Sequence of chain 1.A:
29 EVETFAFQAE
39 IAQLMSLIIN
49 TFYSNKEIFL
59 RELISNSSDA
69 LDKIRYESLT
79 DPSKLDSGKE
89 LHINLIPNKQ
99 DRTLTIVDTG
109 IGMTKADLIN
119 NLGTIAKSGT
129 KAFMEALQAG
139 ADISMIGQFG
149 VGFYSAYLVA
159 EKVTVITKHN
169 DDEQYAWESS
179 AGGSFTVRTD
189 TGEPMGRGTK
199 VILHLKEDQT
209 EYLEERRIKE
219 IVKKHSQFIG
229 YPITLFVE

The protein below binds the small molecule below.
Small molecule (SMILES): Cc1n[nH]c(-c2ccco2)c1CCCCN(C)c1ncnc2nc[nH]c12

Binding-site contacts:
Ligand atom N18 contacts residue LEU120 of chain 1.A at 3.7 Å.
Ligand atom C21 contacts residue TRP175 of chain 1.A at 3.6 Å (hydrophobic).
Ligand atom C24 contacts residue PHE151 of chain 1.A at 3.9 Å (hydrophobic).
Ligand atom C26 contacts residue LEU120 of chain 1.A at 3.7 Å (hydrophobic).
Ligand atom N18 contacts residue TYR152 of chain 1.A at 3.4 Å (h-bond).
Ligand atom N9 contacts residue THR197 of chain 1.A at 3.6 Å.
Ligand atom C20 contacts residue LEU120 of chain 1.A at 3.8 Å (hydrophobic).
Ligand atom O23 contacts residue TYR152 of chain 1.A at 3.9 Å.
Ligand atom O23 contacts residue PHE151 of chain 1.A at 3.3 Å.
Ligand atom C24 contacts residue GLY148 of chain 1.A at 3.5 Å.
Ligand atom C8 contacts residue ASP106 of chain 1.A at 3.4 Å.
Ligand atom N10 contacts residue MET111 of chain 1.A at 4.0 Å.
Ligand atom C5 contacts residue ALA68 of chain 1.A at 3.6 Å (hydrophobic).
Ligand atom N4 contacts residue THR197 of chain 1.A at 3.4 Å (h-bond).
Ligand atom C21 contacts residue LEU116 of chain 1.A at 3.6 Å (hydrophobic).
Ligand atom C14 contacts residue MET111 of chain 1.A at 3.8 Å (hydrophobic).
Ligand atom C12 contacts residue ASN64 of chain 1.A at 3.7 Å.
Ligand atom C25 contacts residue ALA124 of chain 1.A at 3.6 Å (hydrophobic).
Ligand atom C3 contacts residue GLY110 of chain 1.A at 3.7 Å.
Ligand atom C22 contacts residue TYR152 of chain 1.A at 3.8 Å (hydrophobic).
Ligand atom C15 contacts residue PHE151 of chain 1.A at 3.5 Å (hydrophobic).
Ligand atom C26 contacts residue ALA124 of chain 1.A at 3.7 Å (hydrophobic).
Ligand atom C26 contacts residue TYR152 of chain 1.A at 3.9 Å (hydrophobic).
Ligand atom N7 contacts residue ASN64 of chain 1.A at 3.5 Å.
Ligand atom C17 contacts residue TYR152 of chain 1.A at 3.9 Å (hydrophobic).
Ligand atom C1 contacts residue MET111 of chain 1.A at 3.8 Å (hydrophobic).
Ligand atom C3 contacts residue ALA68 of chain 1.A at 3.7 Å (hydrophobic).
Ligand atom C25 contacts residue GLY148 of chain 1.A at 3.6 Å.
Ligand atom N2 contacts residue MET111 of chain 1.A at 3.5 Å.
Ligand atom N9 contacts residue ASP106 of chain 1.A at 2.7 Å (salt-bridge).
Ligand atom C8 contacts residue ASN64 of chain 1.A at 3.9 Å.
Ligand atom C24 contacts residue VAL149 of chain 1.A at 3.9 Å (hydrophobic).
Ligand atom C5 contacts residue ASP106 of chain 1.A at 3.9 Å.
Ligand atom N19 contacts residue LEU120 of chain 1.A at 3.9 Å.
Ligand atom C16 contacts residue PHE151 of chain 1.A at 3.9 Å (hydrophobic).
Ligand atom C16 contacts residue LEU120 of chain 1.A at 3.9 Å (hydrophobic).
Ligand atom C5 contacts residue THR197 of chain 1.A at 3.7 Å.
Ligand atom C11 contacts residue LEU120 of chain 1.A at 3.7 Å (hydrophobic).
Ligand atom C3 contacts residue MET111 of chain 1.A at 3.6 Å (hydrophobic).
Ligand atom N4 contacts residue ALA68 of chain 1.A at 3.2 Å.